Sequence of chain 1.A:
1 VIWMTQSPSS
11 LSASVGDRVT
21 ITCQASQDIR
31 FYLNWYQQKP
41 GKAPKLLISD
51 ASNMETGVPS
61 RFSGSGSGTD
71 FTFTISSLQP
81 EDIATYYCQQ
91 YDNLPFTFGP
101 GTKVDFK

Sequence of chain 1.C:
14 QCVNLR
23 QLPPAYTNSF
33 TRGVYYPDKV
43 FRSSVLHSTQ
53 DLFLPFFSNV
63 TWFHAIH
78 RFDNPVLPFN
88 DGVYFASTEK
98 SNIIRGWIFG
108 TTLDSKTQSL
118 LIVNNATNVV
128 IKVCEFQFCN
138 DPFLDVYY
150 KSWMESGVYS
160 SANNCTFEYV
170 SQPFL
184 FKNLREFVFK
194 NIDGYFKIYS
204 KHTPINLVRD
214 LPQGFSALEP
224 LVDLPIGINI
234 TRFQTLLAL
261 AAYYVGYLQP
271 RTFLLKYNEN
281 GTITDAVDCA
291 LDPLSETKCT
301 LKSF

A protein and the small-molecule ligand that binds it are described below.
Small molecule (SMILES): CC(=O)N[C@@H]1[C@@H](O)[C@H](O)[C@@H](CO)O[C@H]1O

Sequence of chain 1.B:
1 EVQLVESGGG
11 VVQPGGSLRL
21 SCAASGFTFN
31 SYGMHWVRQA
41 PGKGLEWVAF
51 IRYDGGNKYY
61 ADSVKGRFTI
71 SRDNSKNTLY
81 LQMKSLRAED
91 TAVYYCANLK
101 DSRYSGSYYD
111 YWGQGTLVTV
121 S

Binding-site contacts:
Ligand atom C8 contacts residue ASN232 of chain 1.C at 3.7 Å.
Ligand atom C5 contacts residue ARG103 of chain 1.B at 4.5 Å.
Ligand atom C7 contacts residue GLY230 of chain 1.C at 3.8 Å.
Ligand atom O6 contacts residue TYR32 of chain 1.A at 4.3 Å.
Ligand atom C2 contacts residue ASN232 of chain 1.C at 2.5 Å.
Ligand atom C1 contacts residue ASN232 of chain 1.C at 1.4 Å.
Ligand atom C4 contacts residue ASN232 of chain 1.C at 4.2 Å.
Ligand atom O7 contacts residue ILE231 of chain 1.C at 4.1 Å.
Ligand atom O6 contacts residue ARG30 of chain 1.A at 3.5 Å.
Ligand atom O7 contacts residue GLY230 of chain 1.C at 3.0 Å (h-bond).
Ligand atom C5 contacts residue ASN232 of chain 1.C at 3.6 Å.
Ligand atom C7 contacts residue ILE231 of chain 1.C at 4.1 Å (hydrophobic).
Ligand atom C3 contacts residue ASN232 of chain 1.C at 3.8 Å.
Ligand atom O5 contacts residue ARG103 of chain 1.B at 4.5 Å.
Ligand atom N2 contacts residue ASN232 of chain 1.C at 3.0 Å (h-bond).
Ligand atom C8 contacts residue ILE231 of chain 1.C at 3.9 Å (hydrophobic).
Ligand atom O5 contacts residue ASN232 of chain 1.C at 2.4 Å (h-bond).
Ligand atom C8 contacts residue GLY230 of chain 1.C at 4.3 Å.
Ligand atom C6 contacts residue ARG103 of chain 1.B at 4.1 Å.
Ligand atom C7 contacts residue ASN232 of chain 1.C at 3.8 Å.